A protein and the small-molecule ligand that binds it are described below.
Small molecule (SMILES): O=C(O)COP(=O)(O)O

Binding-site contacts:
Ligand atom O2P contacts residue ALA170 of chain 1.A at 3.7 Å.
Ligand atom P contacts residue GLY234 of chain 1.A at 3.9 Å.
Ligand atom O4P contacts residue VAL213 of chain 1.A at 4.0 Å.
Ligand atom C2 contacts residue ILE171 of chain 1.A at 4.2 Å (hydrophobic).
Ligand atom C2 contacts residue GLY233 of chain 1.A at 3.6 Å.
Ligand atom O3P contacts residue GLY172 of chain 1.A at 3.8 Å.
Ligand atom C2 contacts residue LEU231 of chain 1.A at 3.9 Å (hydrophobic).
Ligand atom O2 contacts residue GLU166 of chain 1.A at 2.8 Å (salt-bridge).
Ligand atom O4P contacts residue GLY234 of chain 1.A at 3.8 Å.
Ligand atom O2P contacts residue ILE171 of chain 1.A at 3.3 Å.
Ligand atom O4P contacts residue VAL232 of chain 1.A at 4.0 Å.
Ligand atom O3P contacts residue GLY234 of chain 1.A at 3.0 Å (h-bond).
Ligand atom O1P contacts residue GLY233 of chain 1.A at 3.3 Å (h-bond).
Ligand atom O2 contacts residue LEU231 of chain 1.A at 3.4 Å.
Ligand atom O1P contacts residue ILE171 of chain 1.A at 4.0 Å.
Ligand atom O3P contacts residue GLY233 of chain 1.A at 3.6 Å.
Ligand atom C2 contacts residue GLU166 of chain 1.A at 3.2 Å.
Ligand atom O1P contacts residue GLY234 of chain 1.A at 4.3 Å.
Ligand atom C1 contacts residue ILE171 of chain 1.A at 4.0 Å (hydrophobic).
Ligand atom O2 contacts residue ASN8 of chain 1.A at 3.7 Å.
Ligand atom O2 contacts residue HIS94 of chain 1.A at 2.9 Å (h-bond).
Ligand atom O2P contacts residue GLY211 of chain 1.A at 3.8 Å.
Ligand atom O2P contacts residue SER212 of chain 1.A at 2.9 Å (h-bond).
Ligand atom O1 contacts residue HIS94 of chain 1.A at 3.0 Å (h-bond).
Ligand atom O4P contacts residue SER212 of chain 1.A at 3.6 Å.
Ligand atom O1 contacts residue LYS10 of chain 1.A at 2.8 Å (salt-bridge).
Ligand atom C2 contacts residue VAL232 of chain 1.A at 4.2 Å (hydrophobic).
Ligand atom P contacts residue GLY233 of chain 1.A at 3.6 Å.
Ligand atom P contacts residue GLY172 of chain 1.A at 3.7 Å.
Ligand atom C2 contacts residue GLY211 of chain 1.A at 4.2 Å.
Ligand atom C1 contacts residue GLU166 of chain 1.A at 2.9 Å.
Ligand atom C1 contacts residue HIS94 of chain 1.A at 3.5 Å.
Ligand atom C1 contacts residue LYS10 of chain 1.A at 3.8 Å.
Ligand atom O4P contacts residue GLY233 of chain 1.A at 3.0 Å (h-bond).
Ligand atom O2P contacts residue GLY172 of chain 1.A at 2.7 Å (h-bond).
Ligand atom O1 contacts residue ILE171 of chain 1.A at 3.1 Å.
Ligand atom O1P contacts residue LYS10 of chain 1.A at 3.5 Å (salt-bridge).
Ligand atom P contacts residue SER212 of chain 1.A at 3.8 Å.
Ligand atom O3P contacts residue LYS10 of chain 1.A at 4.0 Å.
Ligand atom O1 contacts residue GLU166 of chain 1.A at 3.8 Å.

Sequence of chain 1.A:
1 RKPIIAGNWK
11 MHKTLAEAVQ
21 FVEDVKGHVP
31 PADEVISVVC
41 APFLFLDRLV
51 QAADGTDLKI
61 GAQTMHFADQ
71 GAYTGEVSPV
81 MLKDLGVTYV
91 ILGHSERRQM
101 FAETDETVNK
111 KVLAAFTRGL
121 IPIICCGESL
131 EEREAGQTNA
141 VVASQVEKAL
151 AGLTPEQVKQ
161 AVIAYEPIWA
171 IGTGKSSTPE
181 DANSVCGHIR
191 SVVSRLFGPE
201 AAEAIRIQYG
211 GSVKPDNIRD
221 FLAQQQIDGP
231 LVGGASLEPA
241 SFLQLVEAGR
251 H